Sequence of chain 1.C:
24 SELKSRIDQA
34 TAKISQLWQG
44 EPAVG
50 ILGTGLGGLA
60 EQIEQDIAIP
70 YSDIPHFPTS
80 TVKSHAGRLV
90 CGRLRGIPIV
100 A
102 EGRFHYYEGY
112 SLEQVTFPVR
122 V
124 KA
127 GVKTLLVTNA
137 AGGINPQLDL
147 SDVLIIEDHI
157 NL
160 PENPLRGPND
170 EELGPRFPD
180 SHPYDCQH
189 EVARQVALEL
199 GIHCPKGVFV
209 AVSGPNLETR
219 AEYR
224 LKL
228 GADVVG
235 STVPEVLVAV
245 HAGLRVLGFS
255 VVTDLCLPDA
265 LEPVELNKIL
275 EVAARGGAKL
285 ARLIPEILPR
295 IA

A small-molecule ligand and the protein it binds are described below.
Small molecule (SMILES): Nc1ncnc2[nH]cnc12

Binding-site contacts:
Ligand atom N1 contacts residue VAL232 of chain 1.C at 3.8 Å.
Ligand atom N7 contacts residue GLY138 of chain 1.C at 3.3 Å (h-bond).
Ligand atom C2 contacts residue GLU216 of chain 1.C at 3.3 Å.
Ligand atom N6 contacts residue LEU215 of chain 1.C at 3.7 Å.
Ligand atom N9 contacts residue ALA137 of chain 1.C at 4.0 Å.
Ligand atom N3 contacts residue GLY233 of chain 1.C at 3.7 Å.
Ligand atom C5 contacts residue GLY138 of chain 1.C at 3.5 Å.
Ligand atom N7 contacts residue ASP258 of chain 1.C at 2.7 Å (salt-bridge).
Ligand atom C5 contacts residue VAL232 of chain 1.C at 4.0 Å (hydrophobic).
Ligand atom C2 contacts residue VAL232 of chain 1.C at 4.0 Å (hydrophobic).
Ligand atom N7 contacts residue THR257 of chain 1.C at 3.7 Å.
Ligand atom N3 contacts residue MSE234 of chain 1.C at 3.4 Å.
Ligand atom N6 contacts residue TYR221 of chain 1.C at 3.0 Å (h-bond).
Ligand atom N9 contacts residue ALA136 of chain 1.C at 3.8 Å.
Ligand atom N6 contacts residue GLU216 of chain 1.C at 3.8 Å.
Ligand atom C4 contacts residue GLY138 of chain 1.C at 4.0 Å.
Ligand atom N3 contacts residue VAL232 of chain 1.C at 3.7 Å.
Ligand atom C6 contacts residue GLY138 of chain 1.C at 3.9 Å.
Ligand atom C6 contacts residue TYR221 of chain 1.C at 3.9 Å (hydrophobic).
Ligand atom C4 contacts residue VAL232 of chain 1.C at 3.8 Å (hydrophobic).
Ligand atom N7 contacts residue ALA137 of chain 1.C at 3.6 Å.
Ligand atom C6 contacts residue ASP258 of chain 1.C at 3.8 Å.
Ligand atom C5 contacts residue LEU215 of chain 1.C at 3.9 Å (hydrophobic).
Ligand atom C8 contacts residue ALA137 of chain 1.C at 3.7 Å (hydrophobic).
Ligand atom N1 contacts residue GLU216 of chain 1.C at 2.7 Å (salt-bridge).
Ligand atom N6 contacts residue CYS260 of chain 1.C at 3.5 Å (h-bond).
Ligand atom N6 contacts residue GLY138 of chain 1.C at 3.8 Å.
Ligand atom C6 contacts residue VAL232 of chain 1.C at 4.1 Å (hydrophobic).
Ligand atom C2 contacts residue MSE234 of chain 1.C at 3.4 Å.
Ligand atom C6 contacts residue GLU216 of chain 1.C at 3.6 Å.
Ligand atom C5 contacts residue ALA137 of chain 1.C at 4.1 Å (hydrophobic).
Ligand atom C8 contacts residue GLY138 of chain 1.C at 3.8 Å.
Ligand atom C6 contacts residue LEU215 of chain 1.C at 3.5 Å (hydrophobic).
Ligand atom N1 contacts residue TYR221 of chain 1.C at 4.0 Å.
Ligand atom C8 contacts residue ASP258 of chain 1.C at 3.5 Å.
Ligand atom C5 contacts residue ASP258 of chain 1.C at 3.8 Å.
Ligand atom C8 contacts residue ALA136 of chain 1.C at 4.1 Å (hydrophobic).
Ligand atom N1 contacts residue LEU215 of chain 1.C at 3.7 Å.
Ligand atom C8 contacts residue THR257 of chain 1.C at 3.4 Å.
Ligand atom N6 contacts residue ASP258 of chain 1.C at 2.9 Å (salt-bridge).